Sequence of chain 12.A:
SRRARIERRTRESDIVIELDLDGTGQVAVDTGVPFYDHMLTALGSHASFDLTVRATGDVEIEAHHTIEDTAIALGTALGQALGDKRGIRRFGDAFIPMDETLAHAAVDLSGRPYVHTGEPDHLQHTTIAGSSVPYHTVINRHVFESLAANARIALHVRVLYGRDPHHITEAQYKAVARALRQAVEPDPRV

Sequence of chain 20.A:
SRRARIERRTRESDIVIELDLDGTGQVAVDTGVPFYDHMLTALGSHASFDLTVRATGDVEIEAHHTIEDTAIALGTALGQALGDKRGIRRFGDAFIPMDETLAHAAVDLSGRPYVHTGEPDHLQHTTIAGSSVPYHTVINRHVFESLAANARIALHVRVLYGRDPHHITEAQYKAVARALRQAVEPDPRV

Binding-site contacts:
Ligand atom OP6 contacts residue ARG106 of chain 8.A at 2.8 Å (salt-bridge).
Ligand atom OP4 contacts residue ARG106 of chain 8.A at 3.8 Å.
Ligand atom OP4 contacts residue LYS191 of chain 12.A at 3.8 Å.
Ligand atom C6 contacts residue MET114 of chain 12.A at 3.4 Å (hydrophobic).
Ligand atom N2 contacts residue MN1 of chain 12.C at 2.2 Å.
Ligand atom N2 contacts residue MET114 of chain 12.A at 3.6 Å.
Ligand atom O3 contacts residue MN1 of chain 12.C at 2.5 Å.
Ligand atom C4 contacts residue MN1 of chain 12.C at 3.0 Å.
Ligand atom O2 contacts residue GLU28 of chain 20.A at 3.0 Å (salt-bridge).
Ligand atom C5 contacts residue MN1 of chain 20.B at 3.5 Å.
Ligand atom C6 contacts residue HIS80 of chain 20.A at 3.3 Å.
Ligand atom N1 contacts residue MET114 of chain 12.A at 3.5 Å.
Ligand atom C5 contacts residue MET114 of chain 12.A at 3.6 Å (hydrophobic).
Ligand atom C2 contacts residue GLU28 of chain 20.A at 3.8 Å.
Ligand atom N1 contacts residue HIS80 of chain 20.A at 3.4 Å (h-bond).
Ligand atom C6 contacts residue MN1 of chain 12.C at 3.4 Å.
Ligand atom N2 contacts residue HIS81 of chain 20.A at 2.9 Å (h-bond).
Ligand atom C3 contacts residue MN1 of chain 12.C at 3.2 Å.
Ligand atom C4 contacts residue MET114 of chain 12.A at 3.7 Å (hydrophobic).
Ligand atom N2 contacts residue HIS183 of chain 12.A at 3.2 Å (h-bond).
Ligand atom P contacts residue ARG106 of chain 8.A at 3.6 Å.
Ligand atom C4 contacts residue HIS81 of chain 20.A at 3.4 Å.
Ligand atom OP6 contacts residue LYS191 of chain 12.A at 3.2 Å (salt-bridge).
Ligand atom OP5 contacts residue ARG106 of chain 8.A at 3.9 Å.
Ligand atom O3 contacts residue GLU187 of chain 12.A at 2.7 Å (salt-bridge).
Ligand atom C6 contacts residue HIS183 of chain 12.A at 3.6 Å.
Ligand atom N1 contacts residue HIS184 of chain 12.A at 3.5 Å (h-bond).
Ligand atom C6 contacts residue HIS184 of chain 12.A at 3.7 Å.
Ligand atom OP1 contacts residue GLU187 of chain 12.A at 3.6 Å (salt-bridge).
Ligand atom C5 contacts residue GLU84 of chain 20.A at 3.6 Å.
Ligand atom C6 contacts residue MN1 of chain 20.B at 3.1 Å.
Ligand atom O3 contacts residue HIS54 of chain 12.A at 3.3 Å (h-bond).
Ligand atom O3 contacts residue HIS81 of chain 20.A at 3.5 Å (h-bond).
Ligand atom C3 contacts residue GLU187 of chain 12.A at 3.9 Å.
Ligand atom OP4 contacts residue HIS62 of chain 12.A at 3.2 Å (h-bond).
Ligand atom N2 contacts residue GLU187 of chain 12.A at 3.3 Å (salt-bridge).
Ligand atom C3 contacts residue HIS81 of chain 20.A at 3.3 Å.
Ligand atom N1 contacts residue MN1 of chain 20.B at 2.3 Å.
Ligand atom C3 contacts residue GLU28 of chain 20.A at 3.8 Å.
Ligand atom N1 contacts residue GLU84 of chain 20.A at 3.2 Å (salt-bridge).

The protein below binds the small molecule below.
Small molecule (SMILES): O=P(O)(O)OC[C@@H](O)[C@@H](O)c1cnc[nH]1

Sequence of chain 8.A:
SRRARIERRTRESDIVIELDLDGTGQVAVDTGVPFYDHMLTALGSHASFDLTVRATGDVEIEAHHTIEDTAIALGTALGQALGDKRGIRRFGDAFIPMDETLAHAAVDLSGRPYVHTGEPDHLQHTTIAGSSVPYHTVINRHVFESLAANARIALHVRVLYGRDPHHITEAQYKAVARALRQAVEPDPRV